Binding-site contacts:
Ligand atom C4 contacts residue NAG2 of chain 1.M at 4.3 Å.
Ligand atom C5 contacts residue NAG2 of chain 1.M at 3.5 Å.
Ligand atom N2 contacts residue NAG2 of chain 1.M at 3.4 Å (h-bond).
Ligand atom C1 contacts residue NAG2 of chain 1.M at 1.6 Å.
Ligand atom O7 contacts residue NAG2 of chain 1.M at 3.2 Å (h-bond).
Ligand atom C3 contacts residue NAG2 of chain 1.M at 4.0 Å.
Ligand atom C8 contacts residue NAG2 of chain 1.M at 3.8 Å.
Ligand atom C2 contacts residue NAG2 of chain 1.M at 3.0 Å.
Ligand atom C7 contacts residue NAG2 of chain 1.M at 3.6 Å.
Ligand atom O5 contacts residue NAG2 of chain 1.M at 2.3 Å (h-bond).

The small molecule below binds the protein below.
Small molecule (SMILES): CC(=O)N[C@@H]1[C@@H](O)[C@H](O)[C@@H](CO)O[C@H]1O